Binding-site contacts:
Ligand atom C5 contacts residue LEU301 of chain 1.JC at 1.5 Å (hydrophobic).
Ligand atom N2 contacts residue LEU301 of chain 1.JC at 3.0 Å.
Ligand atom O6 contacts residue LEU301 of chain 1.JC at 3.2 Å.
Ligand atom C8 contacts residue ASN174 of chain 1.JC at 3.3 Å.
Ligand atom O3G contacts residue MG1 of chain 1.TH at 2.5 Å.
Ligand atom PB contacts residue LYS59 of chain 1.JC at 2.9 Å.
Ligand atom N9 contacts residue LEU301 of chain 1.JC at 2.3 Å.
Ligand atom C8 contacts residue LEU301 of chain 1.JC at 2.1 Å (hydrophobic).
Ligand atom O3A contacts residue GLY58 of chain 1.JC at 3.2 Å (h-bond).
Ligand atom O2G contacts residue LYS59 of chain 1.JC at 2.7 Å.
Ligand atom PA contacts residue GLY58 of chain 1.JC at 3.0 Å.
Ligand atom O2G contacts residue THR101 of chain 1.JC at 2.8 Å.
Ligand atom C2 contacts residue LEU301 of chain 1.JC at 2.3 Å (hydrophobic).
Ligand atom O2B contacts residue LYS59 of chain 1.JC at 3.2 Å.
Ligand atom C3' contacts residue GLU78 of chain 1.JC at 3.0 Å.
Ligand atom O2G contacts residue PRO122 of chain 1.JC at 2.0 Å (h-bond).
Ligand atom O2B contacts residue MG1 of chain 1.TH at 2.9 Å.
Ligand atom C6 contacts residue LEU301 of chain 1.JC at 2.5 Å (hydrophobic).
Ligand atom O1A contacts residue GLU78 of chain 1.JC at 2.3 Å (salt-bridge).
Ligand atom O2A contacts residue GLU78 of chain 1.JC at 3.3 Å (salt-bridge).
Ligand atom C6 contacts residue LYS175 of chain 1.JC at 3.0 Å.
Ligand atom O1B contacts residue LYS59 of chain 1.JC at 1.6 Å.
Ligand atom C8 contacts residue SER57 of chain 1.JC at 3.2 Å.
Ligand atom N1 contacts residue LEU301 of chain 1.JC at 2.8 Å.
Ligand atom O3A contacts residue SER57 of chain 1.JC at 3.1 Å (h-bond).
Ligand atom O3G contacts residue THR101 of chain 1.JC at 3.1 Å.
Ligand atom PG contacts residue PRO122 of chain 1.JC at 3.1 Å.
Ligand atom O5' contacts residue GLY58 of chain 1.JC at 3.0 Å (h-bond).
Ligand atom N7 contacts residue ASN174 of chain 1.JC at 2.7 Å (h-bond).
Ligand atom O2A contacts residue GLY58 of chain 1.JC at 2.0 Å.
Ligand atom C4 contacts residue LEU301 of chain 1.JC at 2.0 Å (hydrophobic).
Ligand atom C2' contacts residue GLU78 of chain 1.JC at 3.3 Å.
Ligand atom O3A contacts residue ASP56 of chain 1.JC at 3.2 Å.
Ligand atom O6 contacts residue LYS175 of chain 1.JC at 2.5 Å.
Ligand atom N7 contacts residue LEU301 of chain 1.JC at 1.7 Å.
Ligand atom O6 contacts residue SER299 of chain 1.JC at 2.8 Å (h-bond).
Ligand atom N3 contacts residue LEU301 of chain 1.JC at 2.1 Å.
Ligand atom O2B contacts residue THR60 of chain 1.JC at 3.1 Å (h-bond).
Ligand atom O2A contacts residue LYS59 of chain 1.JC at 2.5 Å (salt-bridge).
Ligand atom PA contacts residue GLU78 of chain 1.JC at 3.2 Å.

Sequence of chain 1.JC:
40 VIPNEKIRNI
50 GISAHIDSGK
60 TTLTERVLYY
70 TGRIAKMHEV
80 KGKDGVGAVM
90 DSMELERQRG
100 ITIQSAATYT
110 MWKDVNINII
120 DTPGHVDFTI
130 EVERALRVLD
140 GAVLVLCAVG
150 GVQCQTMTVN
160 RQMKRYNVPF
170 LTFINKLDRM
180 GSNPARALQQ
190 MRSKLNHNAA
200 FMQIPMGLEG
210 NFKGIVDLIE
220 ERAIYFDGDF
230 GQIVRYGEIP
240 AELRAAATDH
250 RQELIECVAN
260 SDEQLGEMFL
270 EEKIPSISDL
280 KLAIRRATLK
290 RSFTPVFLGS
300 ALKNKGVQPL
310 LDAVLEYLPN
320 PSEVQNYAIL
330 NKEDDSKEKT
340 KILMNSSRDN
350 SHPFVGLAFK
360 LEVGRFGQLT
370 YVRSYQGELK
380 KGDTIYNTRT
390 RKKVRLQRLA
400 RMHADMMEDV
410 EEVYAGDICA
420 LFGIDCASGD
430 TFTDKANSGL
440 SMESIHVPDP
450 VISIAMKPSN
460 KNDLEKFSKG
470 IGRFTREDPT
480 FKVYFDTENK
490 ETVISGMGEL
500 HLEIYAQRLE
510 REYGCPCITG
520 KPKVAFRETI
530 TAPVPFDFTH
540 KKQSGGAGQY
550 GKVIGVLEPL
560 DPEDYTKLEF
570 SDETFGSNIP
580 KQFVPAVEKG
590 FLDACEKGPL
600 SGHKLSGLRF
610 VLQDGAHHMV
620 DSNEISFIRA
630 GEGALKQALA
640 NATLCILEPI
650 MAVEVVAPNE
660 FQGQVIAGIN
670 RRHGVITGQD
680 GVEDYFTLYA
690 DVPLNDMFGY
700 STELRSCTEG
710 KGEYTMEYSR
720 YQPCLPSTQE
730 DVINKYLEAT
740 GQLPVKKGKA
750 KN

This protein binds this small molecule.
Small molecule (SMILES): Nc1nc2c(ncn2[C@@H]2O[C@H](CO[P](=O)(O)O[P](=O)(O)CP(=O)(O)O)[C@@H](O)[C@H]2O)c(=O)[nH]1